Binding-site contacts:
Ligand atom C9 contacts residue ARG253 of chain 1.B at 3.4 Å.
Ligand atom C3 contacts residue SER129 of chain 1.B at 3.9 Å.
Ligand atom C4 contacts residue NAD1 of chain 1.G at 3.4 Å.
Ligand atom C9 contacts residue ILE254 of chain 1.B at 4.0 Å (hydrophobic).
Ligand atom C8 contacts residue GLY247 of chain 1.D at 3.5 Å.
Ligand atom C2 contacts residue NAD1 of chain 1.G at 3.6 Å.
Ligand atom C8 contacts residue GLY245 of chain 1.D at 3.9 Å.
Ligand atom C8 contacts residue GLY246 of chain 1.D at 3.5 Å.
Ligand atom O4 contacts residue SER129 of chain 1.B at 2.5 Å (h-bond).
Ligand atom C1 contacts residue NAD1 of chain 1.G at 3.5 Å.
Ligand atom C3 contacts residue NAD1 of chain 1.G at 3.6 Å.
Ligand atom O1 contacts residue THR155 of chain 1.B at 3.4 Å.
Ligand atom C1 contacts residue ALA153 of chain 1.B at 4.0 Å (hydrophobic).
Ligand atom C5 contacts residue HIS150 of chain 1.B at 3.7 Å.
Ligand atom C3 contacts residue MET261 of chain 1.B at 3.8 Å (hydrophobic).
Ligand atom O1 contacts residue GLU156 of chain 1.B at 3.5 Å (salt-bridge).
Ligand atom C7 contacts residue THR155 of chain 1.B at 4.0 Å.
Ligand atom C3 contacts residue TRP262 of chain 1.B at 4.0 Å (hydrophobic).
Ligand atom C6 contacts residue NAD1 of chain 1.G at 3.7 Å.
Ligand atom O2 contacts residue GLY154 of chain 1.B at 4.0 Å.
Ligand atom C6 contacts residue GLY245 of chain 1.D at 3.4 Å.
Ligand atom C8 contacts residue HIS220 of chain 1.B at 4.0 Å.
Ligand atom C5 contacts residue NAD1 of chain 1.G at 3.4 Å.
Ligand atom O1 contacts residue ILE254 of chain 1.B at 3.6 Å.
Ligand atom C5 contacts residue PRO151 of chain 1.B at 4.0 Å (hydrophobic).
Ligand atom C5 contacts residue ALA153 of chain 1.B at 3.9 Å (hydrophobic).
Ligand atom C7 contacts residue NAD1 of chain 1.G at 3.6 Å.
Ligand atom C9 contacts residue GLY154 of chain 1.B at 4.0 Å.
Ligand atom O1 contacts residue ARG253 of chain 1.B at 2.9 Å (salt-bridge).
Ligand atom C6 contacts residue GLY246 of chain 1.D at 3.7 Å.
Ligand atom O2 contacts residue ARG253 of chain 1.B at 2.7 Å (salt-bridge).
Ligand atom C7 contacts residue GLY154 of chain 1.B at 3.7 Å.
Ligand atom O4 contacts residue HIS150 of chain 1.B at 2.5 Å (h-bond).
Ligand atom C7 contacts residue GLY245 of chain 1.D at 3.9 Å.
Ligand atom C4 contacts residue HIS150 of chain 1.B at 3.5 Å.
Ligand atom C6 contacts residue ALA153 of chain 1.B at 3.5 Å (hydrophobic).
Ligand atom O4 contacts residue NAD1 of chain 1.G at 3.4 Å.
Ligand atom C4 contacts residue SER129 of chain 1.B at 3.6 Å.
Ligand atom C1 contacts residue GLY245 of chain 1.D at 4.0 Å.
Ligand atom C9 contacts residue THR155 of chain 1.B at 4.0 Å.

This small molecule binds to this protein.
Small molecule (SMILES): O=C(O)CCc1ccc(O)cc1

Sequence of chain 1.B:
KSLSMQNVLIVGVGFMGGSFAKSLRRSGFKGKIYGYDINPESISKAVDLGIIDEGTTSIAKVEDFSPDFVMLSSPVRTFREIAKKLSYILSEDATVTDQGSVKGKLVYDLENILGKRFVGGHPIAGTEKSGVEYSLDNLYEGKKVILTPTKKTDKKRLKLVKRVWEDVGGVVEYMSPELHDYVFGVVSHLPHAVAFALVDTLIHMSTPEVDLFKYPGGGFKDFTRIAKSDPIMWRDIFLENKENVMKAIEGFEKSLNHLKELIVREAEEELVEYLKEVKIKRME

Sequence of chain 1.D:
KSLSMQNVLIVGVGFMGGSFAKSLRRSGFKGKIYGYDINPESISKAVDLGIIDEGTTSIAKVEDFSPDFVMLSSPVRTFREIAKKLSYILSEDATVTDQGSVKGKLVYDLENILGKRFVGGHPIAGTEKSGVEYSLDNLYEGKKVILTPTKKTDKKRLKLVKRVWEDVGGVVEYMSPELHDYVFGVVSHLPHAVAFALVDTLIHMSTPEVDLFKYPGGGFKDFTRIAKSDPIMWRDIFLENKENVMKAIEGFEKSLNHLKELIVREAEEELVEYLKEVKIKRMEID